Sequence of chain 1.B:
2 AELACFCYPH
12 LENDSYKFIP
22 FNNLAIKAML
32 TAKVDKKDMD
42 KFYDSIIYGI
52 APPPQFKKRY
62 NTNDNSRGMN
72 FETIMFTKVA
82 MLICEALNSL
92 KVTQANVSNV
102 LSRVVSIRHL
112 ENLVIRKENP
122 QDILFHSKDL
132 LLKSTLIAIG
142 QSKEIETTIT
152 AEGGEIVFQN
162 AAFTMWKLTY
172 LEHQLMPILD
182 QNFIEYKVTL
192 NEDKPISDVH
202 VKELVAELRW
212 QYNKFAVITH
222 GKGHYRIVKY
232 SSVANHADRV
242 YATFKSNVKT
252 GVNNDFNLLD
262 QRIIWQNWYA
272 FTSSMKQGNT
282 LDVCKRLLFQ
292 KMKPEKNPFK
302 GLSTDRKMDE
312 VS

Binding-site contacts:
Ligand atom N9 contacts residue ARG104 of chain 1.B at 3.8 Å.
Ligand atom C8 contacts residue LYS223 of chain 1.B at 3.6 Å.
Ligand atom C4 contacts residue ARG240 of chain 1.B at 3.7 Å.
Ligand atom O6 contacts residue ASN236 of chain 1.B at 3.4 Å (h-bond).
Ligand atom C5' contacts residue SER107 of chain 1.B at 4.0 Å.
Ligand atom C1' contacts residue VAL105 of chain 1.B at 3.5 Å (hydrophobic).
Ligand atom C4 contacts residue ARG104 of chain 1.B at 3.5 Å.
Ligand atom OP2 contacts residue ARG240 of chain 1.B at 3.8 Å.
Ligand atom C1' contacts residue ARG240 of chain 1.B at 3.9 Å.
Ligand atom C6 contacts residue ASN236 of chain 1.B at 3.5 Å.
Ligand atom N7 contacts residue ARG240 of chain 1.B at 4.0 Å.
Ligand atom O4' contacts residue ARG240 of chain 1.B at 3.5 Å.
Ligand atom OP1 contacts residue ARG227 of chain 1.B at 2.8 Å (salt-bridge).
Ligand atom P contacts residue ARG227 of chain 1.B at 3.7 Å.
Ligand atom OP1 contacts residue ARG240 of chain 1.B at 3.4 Å (salt-bridge).
Ligand atom O6 contacts residue THR244 of chain 1.B at 4.0 Å.
Ligand atom C2 contacts residue ASP239 of chain 1.B at 3.9 Å.
Ligand atom O6 contacts residue ASN248 of chain 1.B at 3.5 Å (h-bond).
Ligand atom N2 contacts residue ASP239 of chain 1.B at 3.3 Å.
Ligand atom N9 contacts residue ARG240 of chain 1.B at 3.5 Å.
Ligand atom C5 contacts residue ARG240 of chain 1.B at 4.0 Å.
Ligand atom N1 contacts residue ASN236 of chain 1.B at 3.6 Å (h-bond).
Ligand atom N1 contacts residue ARG104 of chain 1.B at 3.9 Å.
Ligand atom C5 contacts residue ARG104 of chain 1.B at 4.0 Å.
Ligand atom N1 contacts residue ASN248 of chain 1.B at 4.0 Å.
Ligand atom N7 contacts residue THR244 of chain 1.B at 4.0 Å.
Ligand atom O4' contacts residue VAL105 of chain 1.B at 3.6 Å (h-bond).
Ligand atom OP2 contacts residue LYS223 of chain 1.B at 3.6 Å (salt-bridge).
Ligand atom C8 contacts residue ARG240 of chain 1.B at 3.7 Å.
Ligand atom C1' contacts residue ARG104 of chain 1.B at 4.0 Å.
Ligand atom O2' contacts residue VAL105 of chain 1.B at 3.5 Å.
Ligand atom OP2 contacts residue ARG227 of chain 1.B at 3.0 Å (salt-bridge).
Ligand atom N3 contacts residue VAL105 of chain 1.B at 4.0 Å.
Ligand atom C6 contacts residue ARG104 of chain 1.B at 4.0 Å.
Ligand atom N2 contacts residue ARG104 of chain 1.B at 3.6 Å.
Ligand atom N3 contacts residue ARG104 of chain 1.B at 3.3 Å (salt-bridge).
Ligand atom N7 contacts residue LYS223 of chain 1.B at 3.0 Å (salt-bridge).
Ligand atom C2 contacts residue ARG104 of chain 1.B at 3.6 Å.
Ligand atom P contacts residue ARG240 of chain 1.B at 4.0 Å.
Ligand atom O2' contacts residue ALA243 of chain 1.B at 3.2 Å.

The protein below binds the small molecule below.
Small molecule (SMILES): Nc1nc(=O)c2ncn([C@@H]3O[C@H](CO[P](=O)(O)O[C@H]4[C@@H](O)[C@H](n5cnc6c(=O)nc(N)[nH]c65)O[C@@H]4COP(=O)=O)[C@@H](OP(=O)=O)[C@H]3O)c2[nH]1